Sequence of chain 1.A:
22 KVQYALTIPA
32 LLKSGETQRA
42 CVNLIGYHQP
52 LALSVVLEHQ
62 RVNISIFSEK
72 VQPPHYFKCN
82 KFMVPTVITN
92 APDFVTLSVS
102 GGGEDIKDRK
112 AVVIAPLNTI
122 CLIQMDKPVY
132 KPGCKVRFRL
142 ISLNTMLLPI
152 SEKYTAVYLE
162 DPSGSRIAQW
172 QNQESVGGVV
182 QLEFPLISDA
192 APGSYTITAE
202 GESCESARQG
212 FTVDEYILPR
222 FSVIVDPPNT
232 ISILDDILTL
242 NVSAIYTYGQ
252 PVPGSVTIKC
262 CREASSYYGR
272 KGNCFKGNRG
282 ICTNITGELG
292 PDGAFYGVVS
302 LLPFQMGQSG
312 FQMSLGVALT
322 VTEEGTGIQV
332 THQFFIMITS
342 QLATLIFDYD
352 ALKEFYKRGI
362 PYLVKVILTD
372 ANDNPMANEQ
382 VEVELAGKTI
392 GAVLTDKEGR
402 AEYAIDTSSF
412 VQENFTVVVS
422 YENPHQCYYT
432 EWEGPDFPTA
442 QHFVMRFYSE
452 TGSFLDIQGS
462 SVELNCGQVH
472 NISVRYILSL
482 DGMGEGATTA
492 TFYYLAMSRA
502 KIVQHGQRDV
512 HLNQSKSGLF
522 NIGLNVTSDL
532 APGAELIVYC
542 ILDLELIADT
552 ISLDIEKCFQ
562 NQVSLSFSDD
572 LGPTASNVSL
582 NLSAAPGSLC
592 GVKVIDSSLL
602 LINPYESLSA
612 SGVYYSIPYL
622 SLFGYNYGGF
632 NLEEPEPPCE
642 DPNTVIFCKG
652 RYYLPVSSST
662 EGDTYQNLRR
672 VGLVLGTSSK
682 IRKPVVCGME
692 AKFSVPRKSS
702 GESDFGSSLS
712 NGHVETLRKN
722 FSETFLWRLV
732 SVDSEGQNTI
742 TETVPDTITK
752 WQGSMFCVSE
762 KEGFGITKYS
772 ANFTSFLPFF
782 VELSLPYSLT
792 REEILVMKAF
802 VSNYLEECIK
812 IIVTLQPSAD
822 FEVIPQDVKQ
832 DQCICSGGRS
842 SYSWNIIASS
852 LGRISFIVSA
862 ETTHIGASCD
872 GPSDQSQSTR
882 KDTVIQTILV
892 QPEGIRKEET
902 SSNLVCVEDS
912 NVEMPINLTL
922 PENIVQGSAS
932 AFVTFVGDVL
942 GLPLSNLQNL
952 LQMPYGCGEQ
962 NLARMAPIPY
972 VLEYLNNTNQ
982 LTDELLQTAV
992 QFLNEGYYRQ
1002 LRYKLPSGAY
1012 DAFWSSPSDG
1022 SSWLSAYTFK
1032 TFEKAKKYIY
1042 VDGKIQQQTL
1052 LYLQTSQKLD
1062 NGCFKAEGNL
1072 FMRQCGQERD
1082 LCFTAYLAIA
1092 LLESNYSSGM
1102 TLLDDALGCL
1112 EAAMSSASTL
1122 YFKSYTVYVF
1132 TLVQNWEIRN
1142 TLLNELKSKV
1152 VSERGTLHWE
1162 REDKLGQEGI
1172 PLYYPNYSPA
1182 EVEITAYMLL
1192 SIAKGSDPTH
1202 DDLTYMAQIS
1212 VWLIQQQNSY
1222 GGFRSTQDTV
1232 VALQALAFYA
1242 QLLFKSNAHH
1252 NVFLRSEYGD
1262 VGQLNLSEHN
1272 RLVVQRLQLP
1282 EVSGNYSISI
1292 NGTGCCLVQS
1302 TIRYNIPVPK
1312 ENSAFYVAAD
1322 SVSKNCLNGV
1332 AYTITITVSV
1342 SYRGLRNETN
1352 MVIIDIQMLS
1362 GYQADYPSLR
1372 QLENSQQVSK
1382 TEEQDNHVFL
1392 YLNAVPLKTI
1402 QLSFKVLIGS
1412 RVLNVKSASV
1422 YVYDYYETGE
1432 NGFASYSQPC

A protein and the small-molecule ligand that binds it are described below.
Small molecule (SMILES): CC(=O)N[C@@H]1[C@@H](O)[C@H](O)[C@@H](CO)O[C@H]1O

Binding-site contacts:
Ligand atom O7 contacts residue TYR217 of chain 1.A at 4.4 Å.
Ligand atom C8 contacts residue TYR217 of chain 1.A at 4.3 Å (hydrophobic).
Ligand atom O7 contacts residue TYR249 of chain 1.A at 3.4 Å (h-bond).
Ligand atom O7 contacts residue ASN721 of chain 1.A at 3.1 Å (h-bond).
Ligand atom N2 contacts residue ASN721 of chain 1.A at 3.3 Å (h-bond).
Ligand atom C5 contacts residue ASN721 of chain 1.A at 3.3 Å.
Ligand atom O5 contacts residue ASN721 of chain 1.A at 2.5 Å (h-bond).
Ligand atom C7 contacts residue ASN721 of chain 1.A at 3.5 Å.
Ligand atom O6 contacts residue ASN721 of chain 1.A at 4.1 Å.
Ligand atom C1 contacts residue ASN721 of chain 1.A at 1.4 Å.
Ligand atom C3 contacts residue ASN721 of chain 1.A at 3.7 Å.
Ligand atom C2 contacts residue ASN721 of chain 1.A at 2.5 Å.
Ligand atom C8 contacts residue ASN721 of chain 1.A at 4.3 Å.
Ligand atom C4 contacts residue ASN721 of chain 1.A at 3.9 Å.
Ligand atom C6 contacts residue THR748 of chain 1.A at 3.9 Å.
Ligand atom O6 contacts residue THR748 of chain 1.A at 2.6 Å (h-bond).
Ligand atom C6 contacts residue ASN721 of chain 1.A at 3.1 Å.